Binding-site contacts:
Ligand atom O02 contacts residue PHE167 of chain 1.B at 3.9 Å.
Ligand atom C01 contacts residue GLN134 of chain 1.B at 3.3 Å.
Ligand atom O10 contacts residue LEU253 of chain 1.B at 3.8 Å.
Ligand atom O10 contacts residue TYR200 of chain 1.B at 2.7 Å (h-bond).
Ligand atom C13 contacts residue LEU253 of chain 1.B at 3.8 Å (hydrophobic).
Ligand atom F18 contacts residue VAL236 of chain 1.B at 3.2 Å.
Ligand atom C12 contacts residue VAL236 of chain 1.B at 3.6 Å (hydrophobic).
Ligand atom F18 contacts residue CYS239 of chain 1.B at 2.9 Å.
Ligand atom O02 contacts residue ASN165 of chain 1.B at 3.5 Å.
Ligand atom C04 contacts residue THR237 of chain 1.B at 3.6 Å.
Ligand atom C05 contacts residue THR237 of chain 1.B at 3.4 Å.
Ligand atom C05 contacts residue TYR50 of chain 1.B at 3.6 Å (hydrophobic).
Ligand atom O10 contacts residue GLU198 of chain 1.B at 3.4 Å (salt-bridge).
Ligand atom C12 contacts residue LEU253 of chain 1.B at 3.3 Å (hydrophobic).
Ligand atom C05 contacts residue LEU240 of chain 1.B at 3.3 Å (hydrophobic).
Ligand atom C16 contacts residue ILE316 of chain 1.B at 3.7 Å (hydrophobic).
Ligand atom C17 contacts residue LEU253 of chain 1.B at 3.8 Å (hydrophobic).
Ligand atom C06 contacts residue LEU240 of chain 1.B at 3.2 Å (hydrophobic).
Ligand atom C17 contacts residue VAL236 of chain 1.B at 3.7 Å (hydrophobic).
Ligand atom C15 contacts residue ALA314 of chain 1.B at 3.6 Å (hydrophobic).
Ligand atom C13 contacts residue ILE368 of chain 1.B at 3.7 Å (hydrophobic).
Ligand atom C07 contacts residue TYR200 of chain 1.B at 3.7 Å (hydrophobic).
Ligand atom C07 contacts residue VAL236 of chain 1.B at 3.6 Å (hydrophobic).
Ligand atom C16 contacts residue CYS239 of chain 1.B at 3.9 Å (hydrophobic).
Ligand atom O02 contacts residue TYR200 of chain 1.B at 3.6 Å.
Ligand atom C01 contacts residue PHE167 of chain 1.B at 3.3 Å (hydrophobic).
Ligand atom C14 contacts residue ALA314 of chain 1.B at 3.5 Å (hydrophobic).
Ligand atom C05 contacts residue LEU250 of chain 1.B at 3.8 Å (hydrophobic).
Ligand atom C09 contacts residue VAL236 of chain 1.B at 3.6 Å (hydrophobic).
Ligand atom N11 contacts residue VAL236 of chain 1.B at 3.0 Å (h-bond).
Ligand atom C06 contacts residue VAL236 of chain 1.B at 3.4 Å (hydrophobic).
Ligand atom C09 contacts residue TYR200 of chain 1.B at 3.3 Å (hydrophobic).
Ligand atom C04 contacts residue LEU250 of chain 1.B at 3.8 Å (hydrophobic).
Ligand atom C04 contacts residue GLN134 of chain 1.B at 3.7 Å.
Ligand atom C01 contacts residue ASN165 of chain 1.B at 3.4 Å.
Ligand atom C08 contacts residue TYR200 of chain 1.B at 3.2 Å (hydrophobic).
Ligand atom C15 contacts residue ILE316 of chain 1.B at 3.8 Å (hydrophobic).
Ligand atom C04 contacts residue TYR50 of chain 1.B at 3.7 Å (hydrophobic).
Ligand atom C09 contacts residue LEU253 of chain 1.B at 3.5 Å (hydrophobic).
Ligand atom N11 contacts residue LEU253 of chain 1.B at 3.2 Å.

Sequence of chain 1.B:
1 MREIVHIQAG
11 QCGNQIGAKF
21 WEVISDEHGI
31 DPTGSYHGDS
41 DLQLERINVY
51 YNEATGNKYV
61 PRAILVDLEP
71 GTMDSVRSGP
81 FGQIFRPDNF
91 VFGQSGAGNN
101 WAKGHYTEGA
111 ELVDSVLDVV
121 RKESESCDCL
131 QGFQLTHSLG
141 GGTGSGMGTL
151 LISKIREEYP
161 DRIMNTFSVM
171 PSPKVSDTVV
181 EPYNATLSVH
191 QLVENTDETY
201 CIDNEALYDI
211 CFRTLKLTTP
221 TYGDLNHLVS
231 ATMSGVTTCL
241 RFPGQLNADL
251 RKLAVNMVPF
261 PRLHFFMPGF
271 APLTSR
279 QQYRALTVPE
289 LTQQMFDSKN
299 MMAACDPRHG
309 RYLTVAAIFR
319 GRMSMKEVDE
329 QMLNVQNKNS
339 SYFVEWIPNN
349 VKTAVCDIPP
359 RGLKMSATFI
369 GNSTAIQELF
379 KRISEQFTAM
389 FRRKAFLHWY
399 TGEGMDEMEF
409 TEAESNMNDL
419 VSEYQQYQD

A protein and the small-molecule ligand that binds it are described below.
Small molecule (SMILES): COc1cccc(C(=O)Nc2ccccc2F)c1